Sequence of chain 1.D:
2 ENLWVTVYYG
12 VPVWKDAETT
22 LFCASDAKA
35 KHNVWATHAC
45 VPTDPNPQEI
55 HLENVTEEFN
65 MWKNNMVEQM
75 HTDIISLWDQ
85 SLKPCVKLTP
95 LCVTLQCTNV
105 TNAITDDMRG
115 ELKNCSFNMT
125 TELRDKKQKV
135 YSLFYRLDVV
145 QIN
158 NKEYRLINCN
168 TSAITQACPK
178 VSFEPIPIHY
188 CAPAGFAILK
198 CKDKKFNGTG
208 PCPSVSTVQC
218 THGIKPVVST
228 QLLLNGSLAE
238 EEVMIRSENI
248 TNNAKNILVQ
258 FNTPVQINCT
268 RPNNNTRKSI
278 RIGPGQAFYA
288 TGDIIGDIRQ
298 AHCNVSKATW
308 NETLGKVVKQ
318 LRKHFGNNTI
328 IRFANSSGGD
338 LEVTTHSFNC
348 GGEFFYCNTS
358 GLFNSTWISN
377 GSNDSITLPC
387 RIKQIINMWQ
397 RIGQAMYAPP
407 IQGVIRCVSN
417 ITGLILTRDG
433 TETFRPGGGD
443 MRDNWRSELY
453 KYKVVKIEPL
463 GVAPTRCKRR

The protein below binds the small molecule below.
Small molecule (SMILES): CC(=O)N[C@H]1[C@H](O[C@H]2[C@H](O)[C@@H](NC(C)=O)CO[C@@H]2CO)O[C@H](CO)[C@@H](O[C@@H]2O[C@H](CO)[C@@H](O)[C@H](O)[C@@H]2O)[C@@H]1O

Binding-site contacts:
Ligand atom C7 contacts residue ASN232 of chain 1.D at 3.2 Å.
Ligand atom C4 contacts residue ASN232 of chain 1.D at 4.2 Å.
Ligand atom C2 contacts residue SER415 of chain 1.D at 4.0 Å.
Ligand atom C3 contacts residue VAL414 of chain 1.D at 3.8 Å (hydrophobic).
Ligand atom C1 contacts residue SER415 of chain 1.D at 3.6 Å.
Ligand atom C1 contacts residue NAG1 of chain 1.N at 4.2 Å.
Ligand atom C5 contacts residue NAG1 of chain 1.N at 3.8 Å.
Ligand atom C6 contacts residue GLU181 of chain 1.D at 4.1 Å.
Ligand atom C3 contacts residue ASN232 of chain 1.D at 3.8 Å.
Ligand atom C7 contacts residue SER415 of chain 1.D at 4.2 Å.
Ligand atom O7 contacts residue VAL224 of chain 1.D at 3.9 Å.
Ligand atom O6 contacts residue GLU181 of chain 1.D at 4.0 Å.
Ligand atom N2 contacts residue SER415 of chain 1.D at 3.5 Å.
Ligand atom C4 contacts residue GLU181 of chain 1.D at 3.7 Å.
Ligand atom C6 contacts residue GLY348 of chain 1.D at 3.9 Å.
Ligand atom C3 contacts residue CYS413 of chain 1.D at 4.2 Å (hydrophobic).
Ligand atom C4 contacts residue VAL414 of chain 1.D at 4.0 Å (hydrophobic).
Ligand atom C5 contacts residue VAL414 of chain 1.D at 3.6 Å (hydrophobic).
Ligand atom C6 contacts residue NAG1 of chain 1.N at 3.8 Å.
Ligand atom C5 contacts residue ASN232 of chain 1.D at 3.6 Å.
Ligand atom C2 contacts residue ASN232 of chain 1.D at 2.5 Å.
Ligand atom O3 contacts residue GLU181 of chain 1.D at 4.0 Å.
Ligand atom O4 contacts residue VAL414 of chain 1.D at 3.9 Å.
Ligand atom C8 contacts residue PHE345 of chain 1.D at 4.1 Å (hydrophobic).
Ligand atom O7 contacts residue ASN232 of chain 1.D at 3.1 Å (h-bond).
Ligand atom O5 contacts residue GLU181 of chain 1.D at 4.0 Å.
Ligand atom C1 contacts residue ASN232 of chain 1.D at 1.4 Å.
Ligand atom O6 contacts residue CYS413 of chain 1.D at 3.5 Å.
Ligand atom O5 contacts residue NAG1 of chain 1.N at 3.5 Å.
Ligand atom C8 contacts residue ASN346 of chain 1.D at 3.5 Å.
Ligand atom C7 contacts residue ASN346 of chain 1.D at 4.2 Å.
Ligand atom C1 contacts residue VAL414 of chain 1.D at 4.2 Å (hydrophobic).
Ligand atom O5 contacts residue ASN232 of chain 1.D at 2.3 Å (h-bond).
Ligand atom N2 contacts residue ASN232 of chain 1.D at 3.0 Å (h-bond).
Ligand atom O6 contacts residue GLY348 of chain 1.D at 3.8 Å.
Ligand atom O7 contacts residue PRO182 of chain 1.D at 3.8 Å.
Ligand atom O3 contacts residue CYS413 of chain 1.D at 3.5 Å.
Ligand atom C5 contacts residue GLU181 of chain 1.D at 3.9 Å.
Ligand atom C1 contacts residue GLU181 of chain 1.D at 3.7 Å.
Ligand atom C8 contacts residue LEU231 of chain 1.D at 3.6 Å (hydrophobic).